A small-molecule ligand and the protein it binds are described below.
Small molecule (SMILES): CC(=O)N[C@@H]1[C@@H](O)[C@H](O)[C@@H](CO)O[C@H]1O

Binding-site contacts:
Ligand atom C3 contacts residue ASN134 of chain 1.E at 3.8 Å.
Ligand atom C6 contacts residue ASN138 of chain 1.E at 3.7 Å.
Ligand atom C2 contacts residue LEU110 of chain 1.E at 3.9 Å (hydrophobic).
Ligand atom O6 contacts residue ALA112 of chain 1.E at 4.3 Å.
Ligand atom O6 contacts residue ASN138 of chain 1.E at 2.5 Å (h-bond).
Ligand atom N2 contacts residue ALA111 of chain 1.E at 4.1 Å.
Ligand atom C1 contacts residue ASN134 of chain 1.E at 1.4 Å.
Ligand atom C7 contacts residue ASN134 of chain 1.E at 3.4 Å.
Ligand atom N2 contacts residue ALA112 of chain 1.E at 4.2 Å.
Ligand atom C7 contacts residue LEU110 of chain 1.E at 3.7 Å (hydrophobic).
Ligand atom C3 contacts residue LEU110 of chain 1.E at 4.0 Å (hydrophobic).
Ligand atom O7 contacts residue ASN134 of chain 1.E at 3.4 Å (h-bond).
Ligand atom C4 contacts residue ASN134 of chain 1.E at 4.1 Å.
Ligand atom C1 contacts residue ASN138 of chain 1.E at 4.4 Å.
Ligand atom C6 contacts residue ALA112 of chain 1.E at 3.8 Å (hydrophobic).
Ligand atom O6 contacts residue TYR137 of chain 1.E at 4.4 Å.
Ligand atom C8 contacts residue ILE130 of chain 1.E at 3.6 Å (hydrophobic).
Ligand atom O3 contacts residue LEU110 of chain 1.E at 4.1 Å.
Ligand atom N2 contacts residue LEU110 of chain 1.E at 3.0 Å (h-bond).
Ligand atom C5 contacts residue ALA112 of chain 1.E at 3.7 Å (hydrophobic).
Ligand atom N2 contacts residue ASN134 of chain 1.E at 3.0 Å (h-bond).
Ligand atom O5 contacts residue ALA112 of chain 1.E at 3.9 Å.
Ligand atom C8 contacts residue LEU110 of chain 1.E at 3.7 Å (hydrophobic).
Ligand atom C1 contacts residue ALA112 of chain 1.E at 3.7 Å (hydrophobic).
Ligand atom O5 contacts residue ASN134 of chain 1.E at 2.3 Å (h-bond).
Ligand atom C2 contacts residue ASN134 of chain 1.E at 2.5 Å.
Ligand atom O5 contacts residue ASN138 of chain 1.E at 3.5 Å (h-bond).
Ligand atom C5 contacts residue ASN134 of chain 1.E at 3.5 Å.
Ligand atom C2 contacts residue ALA112 of chain 1.E at 4.3 Å (hydrophobic).
Ligand atom C5 contacts residue ASN138 of chain 1.E at 4.4 Å.

Sequence of chain 1.E:
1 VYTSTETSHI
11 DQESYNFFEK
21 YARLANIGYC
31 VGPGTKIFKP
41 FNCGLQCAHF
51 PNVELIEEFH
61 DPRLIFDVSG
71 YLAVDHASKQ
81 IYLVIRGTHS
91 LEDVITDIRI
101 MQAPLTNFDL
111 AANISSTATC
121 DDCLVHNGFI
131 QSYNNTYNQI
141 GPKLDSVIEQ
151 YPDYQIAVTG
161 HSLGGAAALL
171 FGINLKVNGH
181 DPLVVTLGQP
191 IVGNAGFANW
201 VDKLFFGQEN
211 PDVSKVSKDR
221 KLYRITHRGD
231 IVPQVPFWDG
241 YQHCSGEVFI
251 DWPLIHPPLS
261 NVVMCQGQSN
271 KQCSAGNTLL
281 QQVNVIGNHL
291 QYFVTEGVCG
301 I